Sequence of chain 1.E:
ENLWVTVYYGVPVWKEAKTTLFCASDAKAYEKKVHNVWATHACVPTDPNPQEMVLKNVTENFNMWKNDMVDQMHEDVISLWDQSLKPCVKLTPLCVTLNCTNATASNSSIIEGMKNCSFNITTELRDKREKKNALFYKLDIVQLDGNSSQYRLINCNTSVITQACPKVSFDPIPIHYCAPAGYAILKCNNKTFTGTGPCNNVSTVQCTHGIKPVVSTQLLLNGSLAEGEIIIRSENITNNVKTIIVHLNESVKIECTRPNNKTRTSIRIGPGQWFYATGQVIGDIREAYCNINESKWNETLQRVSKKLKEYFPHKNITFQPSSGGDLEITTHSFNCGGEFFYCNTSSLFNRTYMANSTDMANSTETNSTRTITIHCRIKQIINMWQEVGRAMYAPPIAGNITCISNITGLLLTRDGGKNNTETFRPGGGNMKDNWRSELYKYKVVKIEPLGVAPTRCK

A protein and the small-molecule ligand that binds it are described below.
Small molecule (SMILES): CC(=O)N[C@@H]1[C@@H](O)[C@H](O)[C@@H](CO)O[C@H]1O

Binding-site contacts:
Ligand atom C4 contacts residue ASN425 of chain 1.E at 4.0 Å.
Ligand atom C5 contacts residue ASN425 of chain 1.E at 3.4 Å.
Ligand atom C8 contacts residue THR427 of chain 1.E at 3.8 Å.
Ligand atom O5 contacts residue ASN425 of chain 1.E at 2.1 Å (h-bond).
Ligand atom C7 contacts residue THR427 of chain 1.E at 3.5 Å.
Ligand atom C2 contacts residue ASN425 of chain 1.E at 2.4 Å.
Ligand atom C1 contacts residue ASN425 of chain 1.E at 1.3 Å.
Ligand atom C7 contacts residue ASN425 of chain 1.E at 2.6 Å.
Ligand atom C6 contacts residue ASN425 of chain 1.E at 4.4 Å.
Ligand atom N2 contacts residue ASN425 of chain 1.E at 2.5 Å (h-bond).
Ligand atom O7 contacts residue ILE426 of chain 1.E at 3.0 Å (h-bond).
Ligand atom N2 contacts residue THR427 of chain 1.E at 4.3 Å.
Ligand atom C8 contacts residue ASN425 of chain 1.E at 3.0 Å.
Ligand atom C7 contacts residue ILE426 of chain 1.E at 3.7 Å (hydrophobic).
Ligand atom C3 contacts residue ASN425 of chain 1.E at 3.6 Å.
Ligand atom O7 contacts residue THR427 of chain 1.E at 3.1 Å (h-bond).
Ligand atom C8 contacts residue ILE426 of chain 1.E at 3.8 Å (hydrophobic).
Ligand atom O6 contacts residue ASN425 of chain 1.E at 4.2 Å.
Ligand atom O7 contacts residue ASN425 of chain 1.E at 3.0 Å.